The small molecule below binds the protein below.
Small molecule (SMILES): Nc1ccc(C(=O)O)cc1

Sequence of chain 1.B:
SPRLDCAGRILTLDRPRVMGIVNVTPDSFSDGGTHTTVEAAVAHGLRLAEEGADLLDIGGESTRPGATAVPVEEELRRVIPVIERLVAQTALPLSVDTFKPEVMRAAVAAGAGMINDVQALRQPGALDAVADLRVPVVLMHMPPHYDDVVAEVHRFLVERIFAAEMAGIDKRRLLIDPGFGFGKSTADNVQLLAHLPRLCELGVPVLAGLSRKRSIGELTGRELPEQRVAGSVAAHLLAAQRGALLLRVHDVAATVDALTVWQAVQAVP

Binding-site contacts:
Ligand atom O1' contacts residue LYS226 of chain 1.B at 3.5 Å.
Ligand atom N4 contacts residue SO41 of chain 1.L at 3.7 Å.
Ligand atom N4 contacts residue PHE195 of chain 1.B at 3.0 Å.
Ligand atom C4 contacts residue ARG68 of chain 1.B at 4.0 Å.
Ligand atom O2' contacts residue GLY194 of chain 1.B at 3.6 Å.
Ligand atom C6 contacts residue PHE195 of chain 1.B at 4.3 Å (hydrophobic).
Ligand atom O2' contacts residue ARG227 of chain 1.B at 3.6 Å.
Ligand atom N4 contacts residue ARG68 of chain 1.B at 3.8 Å.
Ligand atom C1' contacts residue GLY194 of chain 1.B at 4.4 Å.
Ligand atom O1' contacts residue SO41 of chain 1.M at 3.6 Å (h-bond).
Ligand atom N4 contacts residue THR67 of chain 1.B at 3.6 Å.
Ligand atom C2 contacts residue ARG68 of chain 1.B at 4.3 Å.
Ligand atom C6 contacts residue PHE193 of chain 1.B at 4.4 Å (hydrophobic).
Ligand atom C4 contacts residue SO41 of chain 1.L at 4.1 Å.
Ligand atom C6 contacts residue LYS226 of chain 1.B at 3.8 Å.
Ligand atom C6 contacts residue GLY194 of chain 1.B at 3.5 Å.
Ligand atom C3 contacts residue LYS226 of chain 1.B at 3.9 Å.
Ligand atom C1' contacts residue ARG227 of chain 1.B at 3.6 Å.
Ligand atom C5 contacts residue PHE195 of chain 1.B at 3.4 Å (hydrophobic).
Ligand atom C4 contacts residue PHE195 of chain 1.B at 3.7 Å (hydrophobic).
Ligand atom C1' contacts residue LYS226 of chain 1.B at 3.9 Å.
Ligand atom C4 contacts residue LYS226 of chain 1.B at 3.9 Å.
Ligand atom O2' contacts residue LYS226 of chain 1.B at 4.2 Å.
Ligand atom C1 contacts residue LYS226 of chain 1.B at 3.7 Å.
Ligand atom C1 contacts residue GLY194 of chain 1.B at 4.4 Å.
Ligand atom C3 contacts residue ARG68 of chain 1.B at 4.0 Å.
Ligand atom O1' contacts residue ARG227 of chain 1.B at 2.9 Å (salt-bridge).
Ligand atom C5 contacts residue ARG68 of chain 1.B at 4.4 Å.
Ligand atom C2 contacts residue LYS226 of chain 1.B at 3.8 Å.
Ligand atom C5 contacts residue GLY194 of chain 1.B at 4.3 Å.
Ligand atom C5 contacts residue LYS226 of chain 1.B at 3.8 Å.
Ligand atom C3 contacts residue SO41 of chain 1.L at 3.5 Å.